Sequence of chain 1.B:
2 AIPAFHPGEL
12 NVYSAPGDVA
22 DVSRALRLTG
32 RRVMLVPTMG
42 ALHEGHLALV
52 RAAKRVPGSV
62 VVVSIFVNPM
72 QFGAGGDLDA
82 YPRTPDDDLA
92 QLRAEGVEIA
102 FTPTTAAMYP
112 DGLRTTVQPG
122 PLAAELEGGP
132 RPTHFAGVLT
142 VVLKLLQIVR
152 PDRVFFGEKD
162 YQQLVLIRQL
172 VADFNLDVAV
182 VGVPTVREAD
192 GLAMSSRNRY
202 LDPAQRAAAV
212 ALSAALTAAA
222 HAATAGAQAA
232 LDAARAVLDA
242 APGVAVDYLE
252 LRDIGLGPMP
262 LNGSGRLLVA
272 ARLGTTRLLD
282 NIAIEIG

This protein binds this small molecule.
Small molecule (SMILES): NCCC(=O)O

Binding-site contacts:
Ligand atom O contacts residue GLU128 of chain 1.B at 2.8 Å (salt-bridge).
Ligand atom OXT contacts residue ARG198 of chain 1.B at 3.5 Å (salt-bridge).
Ligand atom OXT contacts residue ARG132 of chain 1.B at 2.9 Å (salt-bridge).
Ligand atom C contacts residue ARG132 of chain 1.B at 3.4 Å.
Ligand atom CA contacts residue HIS135 of chain 1.B at 3.8 Å.
Ligand atom N contacts residue ASP161 of chain 1.B at 3.1 Å (salt-bridge).
Ligand atom C contacts residue ARG198 of chain 1.B at 4.3 Å.
Ligand atom C contacts residue GLU128 of chain 1.B at 3.5 Å.
Ligand atom CB contacts residue GLU128 of chain 1.B at 4.3 Å.
Ligand atom CB contacts residue HIS135 of chain 1.B at 4.3 Å.
Ligand atom CB contacts residue ASP161 of chain 1.B at 3.4 Å.
Ligand atom CB contacts residue LEU280 of chain 1.B at 3.5 Å (hydrophobic).
Ligand atom OXT contacts residue HIS135 of chain 1.B at 4.0 Å.
Ligand atom N contacts residue LEU280 of chain 1.B at 4.0 Å.
Ligand atom O contacts residue ARG198 of chain 1.B at 4.5 Å.
Ligand atom C contacts residue HIS135 of chain 1.B at 4.1 Å.
Ligand atom N contacts residue GLU128 of chain 1.B at 4.4 Å.
Ligand atom N contacts residue HIS135 of chain 1.B at 4.4 Å.
Ligand atom O contacts residue ARG132 of chain 1.B at 3.0 Å.
Ligand atom O contacts residue ARG278 of chain 1.B at 4.5 Å.
Ligand atom CA contacts residue LEU280 of chain 1.B at 4.1 Å (hydrophobic).
Ligand atom N contacts residue GLN164 of chain 1.B at 4.5 Å.
Ligand atom N contacts residue PHE136 of chain 1.B at 4.2 Å.
Ligand atom CA contacts residue GLU128 of chain 1.B at 3.4 Å.